Binding-site contacts:
Ligand atom O24 contacts residue ALA126 of chain 1.V at 3.3 Å (h-bond).
Ligand atom C10 contacts residue ILE45 of chain 1.BA at 3.6 Å (hydrophobic).
Ligand atom O17 contacts residue ALA49 of chain 1.BA at 3.0 Å (h-bond).
Ligand atom C10 contacts residue ALA52 of chain 1.BA at 3.5 Å (hydrophobic).
Ligand atom C12 contacts residue GLY47 of chain 1.BA at 3.6 Å.
Ligand atom C35 contacts residue ASN130 of chain 1.V at 3.2 Å.
Ligand atom C38 contacts residue GLY128 of chain 1.V at 3.6 Å.
Ligand atom C01 contacts residue THR21 of chain 1.BA at 3.3 Å.
Ligand atom C36 contacts residue TRP129 of chain 1.V at 3.6 Å (hydrophobic).
Ligand atom C35 contacts residue VAL31 of chain 1.BA at 3.5 Å (hydrophobic).
Ligand atom C37 contacts residue ALA49 of chain 1.BA at 3.5 Å (hydrophobic).
Ligand atom N23 contacts residue ASP124 of chain 1.V at 3.3 Å (salt-bridge).
Ligand atom C07 contacts residue VAL31 of chain 1.BA at 3.5 Å (hydrophobic).
Ligand atom O17 contacts residue THR48 of chain 1.BA at 3.7 Å.
Ligand atom N19 contacts residue ASP124 of chain 1.V at 2.8 Å (salt-bridge).
Ligand atom N15 contacts residue THR21 of chain 1.BA at 3.0 Å (h-bond).
Ligand atom O41 contacts residue GLN22 of chain 1.BA at 2.2 Å (h-bond).
Ligand atom C29 contacts residue GLN22 of chain 1.BA at 3.3 Å.
Ligand atom O24 contacts residue ALA125 of chain 1.V at 3.6 Å.
Ligand atom C39 contacts residue SER122 of chain 1.V at 3.7 Å.
Ligand atom C34 contacts residue SER20 of chain 1.BA at 3.4 Å.
Ligand atom N30 contacts residue ASP124 of chain 1.V at 3.7 Å.
Ligand atom C05 contacts residue GLY47 of chain 1.BA at 3.6 Å.
Ligand atom N14 contacts residue SER20 of chain 1.BA at 2.8 Å (h-bond).
Ligand atom C28 contacts residue ASP124 of chain 1.V at 3.5 Å.
Ligand atom C13 contacts residue ALA49 of chain 1.BA at 3.7 Å (hydrophobic).
Ligand atom C13 contacts residue SER20 of chain 1.BA at 3.6 Å.
Ligand atom C03 contacts residue GLY47 of chain 1.BA at 3.3 Å.
Ligand atom N04 contacts residue GLY47 of chain 1.BA at 2.6 Å (h-bond).
Ligand atom C31 contacts residue ASP124 of chain 1.V at 3.6 Å.
Ligand atom C38 contacts residue SER122 of chain 1.V at 3.4 Å.
Ligand atom C36 contacts residue ASN130 of chain 1.V at 3.7 Å.
Ligand atom F08 contacts residue VAL31 of chain 1.BA at 3.1 Å.
Ligand atom C39 contacts residue PHE123 of chain 1.V at 3.2 Å (hydrophobic).
Ligand atom C11 contacts residue ILE45 of chain 1.BA at 3.0 Å (hydrophobic).
Ligand atom C02 contacts residue GLY47 of chain 1.BA at 3.4 Å.
Ligand atom C36 contacts residue ALA49 of chain 1.BA at 3.7 Å (hydrophobic).
Ligand atom C37 contacts residue TRP129 of chain 1.V at 3.4 Å (hydrophobic).
Ligand atom C34 contacts residue ASN130 of chain 1.V at 3.7 Å.
Ligand atom C26 contacts residue LEU98 of chain 1.BA at 3.6 Å (hydrophobic).

A protein and the small-molecule ligand that binds it are described below.
Small molecule (SMILES): Cc1cc(C(=O)N[C@@H](CC(=O)N2CCC[C@@H]2c2ccccc2)C(=O)N[C@@H](C)c2ncc(-c3ccccc3F)[nH]2)no1

Sequence of chain 1.V:
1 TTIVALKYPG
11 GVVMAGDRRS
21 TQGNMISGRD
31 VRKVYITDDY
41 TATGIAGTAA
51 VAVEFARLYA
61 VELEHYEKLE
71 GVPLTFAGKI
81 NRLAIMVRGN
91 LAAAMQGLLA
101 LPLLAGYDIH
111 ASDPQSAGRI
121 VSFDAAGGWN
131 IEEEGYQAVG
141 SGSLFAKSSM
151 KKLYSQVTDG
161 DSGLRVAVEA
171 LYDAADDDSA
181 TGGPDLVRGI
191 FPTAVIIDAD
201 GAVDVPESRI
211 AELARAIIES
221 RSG

Sequence of chain 1.BA:
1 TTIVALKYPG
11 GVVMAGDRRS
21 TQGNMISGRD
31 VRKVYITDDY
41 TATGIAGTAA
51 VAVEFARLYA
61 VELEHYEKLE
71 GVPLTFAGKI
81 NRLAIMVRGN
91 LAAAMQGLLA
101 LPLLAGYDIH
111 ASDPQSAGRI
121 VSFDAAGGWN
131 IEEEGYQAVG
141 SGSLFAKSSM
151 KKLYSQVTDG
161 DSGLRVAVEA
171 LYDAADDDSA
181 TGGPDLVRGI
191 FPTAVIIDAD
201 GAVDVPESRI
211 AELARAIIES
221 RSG